Binding-site contacts:
Ligand atom O1B contacts residue THR143 of chain 1.W at 3.2 Å.
Ligand atom O2' contacts residue ASN204 of chain 1.W at 3.6 Å.
Ligand atom PA contacts residue CYS12 of chain 1.W at 3.9 Å.
Ligand atom O2B contacts residue GLN11 of chain 1.W at 2.5 Å.
Ligand atom N1 contacts residue ASN226 of chain 1.W at 3.0 Å (h-bond).
Ligand atom O2G contacts residue GLN11 of chain 1.W at 3.6 Å (h-bond).
Ligand atom PG contacts residue ASN99 of chain 1.W at 3.9 Å.
Ligand atom N3 contacts residue CYS12 of chain 1.W at 3.9 Å.
Ligand atom N2 contacts residue ASN226 of chain 1.W at 3.5 Å (h-bond).
Ligand atom N2 contacts residue LEU225 of chain 1.W at 3.6 Å.
Ligand atom O2' contacts residue ASP177 of chain 1.W at 3.7 Å.
Ligand atom O2B contacts residue THR143 of chain 1.W at 3.8 Å.
Ligand atom C5 contacts residue TYR222 of chain 1.W at 3.3 Å (hydrophobic).
Ligand atom O6 contacts residue GLN15 of chain 1.W at 3.8 Å.
Ligand atom O5' contacts residue SER138 of chain 1.W at 3.5 Å (h-bond).
Ligand atom O3B contacts residue ASN99 of chain 1.W at 3.8 Å.
Ligand atom C2 contacts residue TYR222 of chain 1.W at 3.3 Å (hydrophobic).
Ligand atom O3' contacts residue ASP177 of chain 1.W at 3.5 Å.
Ligand atom N2 contacts residue LEU207 of chain 1.W at 3.8 Å.
Ligand atom N3 contacts residue TYR222 of chain 1.W at 3.5 Å.
Ligand atom O6 contacts residue TYR222 of chain 1.W at 3.1 Å.
Ligand atom O1A contacts residue GLN11 of chain 1.W at 2.6 Å.
Ligand atom C4 contacts residue TYR222 of chain 1.W at 3.5 Å (hydrophobic).
Ligand atom O3' contacts residue LEU254 of chain 1.S at 3.9 Å.
Ligand atom O2A contacts residue GLN11 of chain 1.W at 2.7 Å (h-bond).
Ligand atom O1B contacts residue GLN11 of chain 1.W at 3.6 Å (h-bond).
Ligand atom C6 contacts residue TYR222 of chain 1.W at 3.2 Å (hydrophobic).
Ligand atom O3G contacts residue GLU260 of chain 1.S at 3.0 Å (salt-bridge).
Ligand atom PA contacts residue GLN11 of chain 1.W at 3.5 Å.
Ligand atom O1B contacts residue SER138 of chain 1.W at 3.9 Å.
Ligand atom C2 contacts residue ASN226 of chain 1.W at 3.6 Å.
Ligand atom O1B contacts residue GLY144 of chain 1.W at 3.8 Å.
Ligand atom O3G contacts residue ASN99 of chain 1.W at 2.9 Å (h-bond).
Ligand atom PB contacts residue THR143 of chain 1.W at 3.6 Å.
Ligand atom PB contacts residue GLN11 of chain 1.W at 3.7 Å.
Ligand atom O1A contacts residue CYS12 of chain 1.W at 2.6 Å (h-bond).
Ligand atom O1G contacts residue THR143 of chain 1.W at 3.4 Å.
Ligand atom O3B contacts residue THR143 of chain 1.W at 3.3 Å.
Ligand atom N1 contacts residue TYR222 of chain 1.W at 3.2 Å.
Ligand atom O6 contacts residue ASN226 of chain 1.W at 3.9 Å.

Sequence of chain 1.W:
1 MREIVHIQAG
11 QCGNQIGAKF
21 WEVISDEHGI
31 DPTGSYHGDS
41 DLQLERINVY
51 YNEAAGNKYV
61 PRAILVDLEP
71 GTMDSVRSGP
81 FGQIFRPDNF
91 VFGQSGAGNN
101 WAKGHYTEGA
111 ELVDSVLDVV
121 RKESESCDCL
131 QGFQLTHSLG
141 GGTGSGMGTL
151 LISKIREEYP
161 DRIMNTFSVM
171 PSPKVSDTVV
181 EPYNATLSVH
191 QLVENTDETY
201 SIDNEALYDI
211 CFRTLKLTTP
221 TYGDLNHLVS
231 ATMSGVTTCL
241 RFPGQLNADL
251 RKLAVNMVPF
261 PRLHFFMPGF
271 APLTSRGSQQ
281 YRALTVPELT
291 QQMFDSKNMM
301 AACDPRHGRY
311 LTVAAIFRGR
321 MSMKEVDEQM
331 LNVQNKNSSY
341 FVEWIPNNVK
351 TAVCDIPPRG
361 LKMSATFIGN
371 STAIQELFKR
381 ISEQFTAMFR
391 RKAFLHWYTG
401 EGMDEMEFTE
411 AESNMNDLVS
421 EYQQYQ

Sequence of chain 1.S:
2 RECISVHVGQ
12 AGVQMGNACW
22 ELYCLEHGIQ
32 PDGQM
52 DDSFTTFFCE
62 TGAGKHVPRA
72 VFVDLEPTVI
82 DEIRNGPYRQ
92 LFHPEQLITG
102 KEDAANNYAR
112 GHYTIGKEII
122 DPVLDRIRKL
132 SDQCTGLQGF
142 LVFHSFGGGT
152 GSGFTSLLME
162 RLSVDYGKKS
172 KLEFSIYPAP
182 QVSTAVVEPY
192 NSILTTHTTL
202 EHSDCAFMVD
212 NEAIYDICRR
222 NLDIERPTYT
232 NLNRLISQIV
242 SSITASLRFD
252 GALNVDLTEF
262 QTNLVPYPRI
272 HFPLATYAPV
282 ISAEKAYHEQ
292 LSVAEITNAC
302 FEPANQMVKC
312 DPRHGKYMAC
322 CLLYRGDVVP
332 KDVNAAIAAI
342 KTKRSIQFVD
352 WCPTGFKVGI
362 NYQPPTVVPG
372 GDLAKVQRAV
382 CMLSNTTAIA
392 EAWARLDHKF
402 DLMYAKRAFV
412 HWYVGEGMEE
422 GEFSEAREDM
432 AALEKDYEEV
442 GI

This small molecule binds to this protein.
Small molecule (SMILES): Nc1nc2c(ncn2[C@@H]2O[C@H](CO[P](=O)(O)C[P](=O)(O)OP(=O)(O)O)[C@@H](O)[C@H]2O)c(=O)[nH]1